This small molecule binds to this protein.
Small molecule (SMILES): C[C@H](O)[C@H](N)[C@@H]1O[C@](O)(C(=O)O)C[C@H](O)[C@@H]1N

Binding-site contacts:
Ligand atom C5 contacts residue ASN444 of chain 1.V at 4.1 Å.
Ligand atom O1A contacts residue MET442 of chain 1.V at 3.9 Å.
Ligand atom O6 contacts residue SER443 of chain 1.V at 2.3 Å (h-bond).
Ligand atom C4 contacts residue SER443 of chain 1.V at 3.4 Å.
Ligand atom O1A contacts residue SER443 of chain 1.V at 2.8 Å (h-bond).
Ligand atom O8 contacts residue SER443 of chain 1.V at 4.1 Å.
Ligand atom O1B contacts residue SER443 of chain 1.V at 3.0 Å (h-bond).
Ligand atom C3 contacts residue SER443 of chain 1.V at 2.7 Å.
Ligand atom C5 contacts residue SER443 of chain 1.V at 3.8 Å.
Ligand atom C4 contacts residue ASN444 of chain 1.V at 3.4 Å.
Ligand atom C7 contacts residue SER443 of chain 1.V at 4.4 Å.
Ligand atom C2 contacts residue SER443 of chain 1.V at 1.4 Å.
Ligand atom C6 contacts residue ASN444 of chain 1.V at 4.0 Å.
Ligand atom C1 contacts residue SER443 of chain 1.V at 2.2 Å.
Ligand atom O1A contacts residue SER441 of chain 1.V at 3.5 Å.
Ligand atom C6 contacts residue SER443 of chain 1.V at 3.1 Å.
Ligand atom O4 contacts residue ASN444 of chain 1.V at 4.2 Å.
Ligand atom C2 contacts residue ASN444 of chain 1.V at 3.9 Å.
Ligand atom O6 contacts residue ASN444 of chain 1.V at 4.4 Å.
Ligand atom C3 contacts residue ASN444 of chain 1.V at 4.0 Å.

Sequence of chain 1.V:
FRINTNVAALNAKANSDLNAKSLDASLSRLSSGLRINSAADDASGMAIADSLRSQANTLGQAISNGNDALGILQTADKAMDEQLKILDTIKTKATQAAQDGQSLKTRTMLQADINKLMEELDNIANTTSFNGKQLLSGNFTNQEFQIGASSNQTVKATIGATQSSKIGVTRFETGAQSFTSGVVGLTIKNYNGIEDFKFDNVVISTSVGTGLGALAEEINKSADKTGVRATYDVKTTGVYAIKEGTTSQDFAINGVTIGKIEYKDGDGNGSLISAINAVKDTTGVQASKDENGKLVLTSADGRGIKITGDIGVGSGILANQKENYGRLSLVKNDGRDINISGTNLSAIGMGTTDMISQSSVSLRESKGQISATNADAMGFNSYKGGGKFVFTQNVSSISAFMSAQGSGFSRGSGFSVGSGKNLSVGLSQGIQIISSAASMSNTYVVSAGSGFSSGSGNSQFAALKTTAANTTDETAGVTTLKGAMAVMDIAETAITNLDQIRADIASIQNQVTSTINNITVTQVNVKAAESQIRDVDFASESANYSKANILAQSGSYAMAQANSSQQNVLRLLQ